Sequence of chain 44.A:
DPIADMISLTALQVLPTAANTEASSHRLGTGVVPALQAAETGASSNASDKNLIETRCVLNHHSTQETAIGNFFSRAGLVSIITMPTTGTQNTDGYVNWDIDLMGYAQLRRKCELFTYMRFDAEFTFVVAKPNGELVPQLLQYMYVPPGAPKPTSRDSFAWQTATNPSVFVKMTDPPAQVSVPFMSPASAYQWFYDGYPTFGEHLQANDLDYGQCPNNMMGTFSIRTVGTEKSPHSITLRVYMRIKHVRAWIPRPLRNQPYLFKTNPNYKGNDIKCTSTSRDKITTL

Sequence of chain 44.C:
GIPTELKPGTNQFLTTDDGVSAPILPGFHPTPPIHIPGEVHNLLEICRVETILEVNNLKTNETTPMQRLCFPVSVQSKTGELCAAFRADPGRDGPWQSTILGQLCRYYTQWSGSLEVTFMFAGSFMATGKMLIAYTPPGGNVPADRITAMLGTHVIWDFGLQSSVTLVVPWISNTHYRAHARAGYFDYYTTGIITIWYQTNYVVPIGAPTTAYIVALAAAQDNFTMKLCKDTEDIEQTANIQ

A protein and the small-molecule ligand that binds it are described below.
Small molecule (SMILES): CCO/N=C/c1ccc(OCC[C@@H](C)CCN2CCN(c3ccncc3)C2=O)cc1

Sequence of chain 45.C:
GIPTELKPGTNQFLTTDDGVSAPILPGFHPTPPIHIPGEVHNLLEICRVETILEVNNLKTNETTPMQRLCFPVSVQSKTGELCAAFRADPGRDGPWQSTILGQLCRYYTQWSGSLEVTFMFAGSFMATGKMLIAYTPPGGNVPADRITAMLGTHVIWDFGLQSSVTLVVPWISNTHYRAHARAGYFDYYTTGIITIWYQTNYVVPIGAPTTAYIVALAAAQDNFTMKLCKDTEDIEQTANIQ

Binding-site contacts:
Ligand atom CAS contacts residue TYR201 of chain 44.A at 3.9 Å (hydrophobic).
Ligand atom CAL contacts residue TYR155 of chain 44.A at 3.4 Å (hydrophobic).
Ligand atom NBC contacts residue ASN228 of chain 44.A at 3.7 Å.
Ligand atom CAF contacts residue MET114 of chain 44.A at 3.1 Å (hydrophobic).
Ligand atom CAI contacts residue PHE135 of chain 44.A at 3.5 Å (hydrophobic).
Ligand atom CAR contacts residue ASN228 of chain 44.A at 3.7 Å.
Ligand atom CAN contacts residue PHE135 of chain 44.A at 3.8 Å (hydrophobic).
Ligand atom CAP contacts residue LEU113 of chain 44.A at 3.6 Å (hydrophobic).
Ligand atom OAC contacts residue ASP112 of chain 44.A at 3.8 Å.
Ligand atom NAU contacts residue MET114 of chain 44.A at 3.9 Å.
Ligand atom CAO contacts residue MET230 of chain 44.A at 3.6 Å (hydrophobic).
Ligand atom CAM contacts residue TYR155 of chain 44.A at 3.9 Å (hydrophobic).
Ligand atom OAC contacts residue LEU113 of chain 44.A at 3.4 Å (h-bond).
Ligand atom CAS contacts residue TRP203 of chain 44.A at 3.4 Å (hydrophobic).
Ligand atom CAA contacts residue PRO177 of chain 44.A at 3.2 Å (hydrophobic).
Ligand atom CBB contacts residue LEU113 of chain 44.A at 3.7 Å (hydrophobic).
Ligand atom CAQ contacts residue LEU113 of chain 44.A at 3.6 Å (hydrophobic).
Ligand atom CAX contacts residue ASN228 of chain 44.A at 3.8 Å.
Ligand atom CAA contacts residue VAL179 of chain 44.A at 3.5 Å (hydrophobic).
Ligand atom CAE contacts residue GLN202 of chain 44.A at 3.6 Å.
Ligand atom CAZ contacts residue ILE111 of chain 44.A at 3.9 Å (hydrophobic).
Ligand atom CAN contacts residue ILE111 of chain 44.A at 3.8 Å (hydrophobic).
Ligand atom CAR contacts residue TYR201 of chain 44.A at 3.5 Å (hydrophobic).
Ligand atom NBD contacts residue ASN228 of chain 44.A at 3.7 Å.
Ligand atom OAW contacts residue MET195 of chain 44.A at 3.4 Å.
Ligand atom CAH contacts residue MET114 of chain 44.A at 3.5 Å (hydrophobic).
Ligand atom CBA contacts residue ASN228 of chain 44.A at 3.7 Å.
Ligand atom CAG contacts residue ASN228 of chain 44.A at 3.3 Å.
Ligand atom CAD contacts residue PHE137 of chain 44.A at 3.9 Å (hydrophobic).
Ligand atom CAG contacts residue TRP203 of chain 44.A at 3.7 Å (hydrophobic).
Ligand atom CBA contacts residue TRP203 of chain 44.A at 3.8 Å (hydrophobic).
Ligand atom CAL contacts residue ILE111 of chain 44.A at 3.9 Å (hydrophobic).
Ligand atom CAS contacts residue ASN228 of chain 44.A at 3.5 Å.
Ligand atom NBD contacts residue TRP203 of chain 44.A at 3.6 Å.
Ligand atom CAE contacts residue ASN228 of chain 44.A at 3.6 Å.
Ligand atom CAG contacts residue GLN202 of chain 44.A at 3.5 Å.
Ligand atom CAJ contacts residue TYR155 of chain 44.A at 3.5 Å (hydrophobic).
Ligand atom CAK contacts residue PHE135 of chain 44.A at 3.3 Å (hydrophobic).
Ligand atom CAF contacts residue ASP112 of chain 44.A at 3.9 Å.
Ligand atom NAT contacts residue TYR155 of chain 44.A at 3.9 Å.